Sequence of chain 1.C:
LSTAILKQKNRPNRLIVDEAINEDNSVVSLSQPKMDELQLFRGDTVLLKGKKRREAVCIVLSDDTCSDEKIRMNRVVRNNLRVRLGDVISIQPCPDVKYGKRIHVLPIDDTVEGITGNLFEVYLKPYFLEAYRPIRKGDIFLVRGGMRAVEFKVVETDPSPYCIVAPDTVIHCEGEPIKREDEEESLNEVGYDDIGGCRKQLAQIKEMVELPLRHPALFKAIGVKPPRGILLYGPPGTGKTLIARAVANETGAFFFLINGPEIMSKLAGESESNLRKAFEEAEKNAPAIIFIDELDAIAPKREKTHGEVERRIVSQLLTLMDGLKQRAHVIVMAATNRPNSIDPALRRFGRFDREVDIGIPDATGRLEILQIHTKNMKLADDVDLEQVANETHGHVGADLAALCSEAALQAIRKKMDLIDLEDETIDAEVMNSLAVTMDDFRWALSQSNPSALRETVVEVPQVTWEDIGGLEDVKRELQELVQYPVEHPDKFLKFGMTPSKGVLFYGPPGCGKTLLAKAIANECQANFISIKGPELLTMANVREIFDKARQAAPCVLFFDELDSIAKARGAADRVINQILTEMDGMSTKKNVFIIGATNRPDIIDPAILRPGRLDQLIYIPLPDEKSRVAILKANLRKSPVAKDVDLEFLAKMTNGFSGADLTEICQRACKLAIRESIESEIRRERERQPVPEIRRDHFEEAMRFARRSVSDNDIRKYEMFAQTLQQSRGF

Sequence of chain 1.D:
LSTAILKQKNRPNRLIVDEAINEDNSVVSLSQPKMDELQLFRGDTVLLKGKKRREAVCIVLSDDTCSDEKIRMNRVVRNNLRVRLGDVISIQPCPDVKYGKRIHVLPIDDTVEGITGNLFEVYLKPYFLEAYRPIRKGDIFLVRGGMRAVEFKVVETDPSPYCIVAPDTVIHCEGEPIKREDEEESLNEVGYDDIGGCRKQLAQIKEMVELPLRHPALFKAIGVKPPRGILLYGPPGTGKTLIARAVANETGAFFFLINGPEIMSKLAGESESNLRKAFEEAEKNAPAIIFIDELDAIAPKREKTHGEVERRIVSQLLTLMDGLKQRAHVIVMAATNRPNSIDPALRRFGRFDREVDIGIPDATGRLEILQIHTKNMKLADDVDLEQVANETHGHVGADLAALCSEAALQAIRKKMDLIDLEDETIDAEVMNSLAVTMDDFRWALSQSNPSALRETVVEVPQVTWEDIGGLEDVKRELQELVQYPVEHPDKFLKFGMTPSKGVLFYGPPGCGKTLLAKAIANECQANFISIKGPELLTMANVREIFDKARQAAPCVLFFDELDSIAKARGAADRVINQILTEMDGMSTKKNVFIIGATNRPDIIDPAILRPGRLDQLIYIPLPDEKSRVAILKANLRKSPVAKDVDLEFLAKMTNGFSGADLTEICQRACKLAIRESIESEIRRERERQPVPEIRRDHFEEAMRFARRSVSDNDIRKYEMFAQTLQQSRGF

This protein binds this small molecule.
Small molecule (SMILES): Nc1ncnc2c1ncn2[C@@H]1O[C@H](COP(=O)(O)OP(=O)(O)OP(O)(O)=S)[C@@H](O)[C@H]1O

Binding-site contacts:
Ligand atom O1A contacts residue THR252 of chain 1.D at 3.2 Å.
Ligand atom S1G contacts residue ASN348 of chain 1.D at 3.0 Å (h-bond).
Ligand atom O1B contacts residue THR252 of chain 1.D at 3.7 Å.
Ligand atom O2B contacts residue THR252 of chain 1.D at 2.6 Å (h-bond).
Ligand atom O2B contacts residue MG1 of chain 1.S at 2.3 Å.
Ligand atom O1A contacts residue LEU253 of chain 1.D at 3.1 Å (h-bond).
Ligand atom C2 contacts residue ASP205 of chain 1.D at 3.2 Å.
Ligand atom C6 contacts residue GLY207 of chain 1.D at 3.7 Å.
Ligand atom N6 contacts residue GLY207 of chain 1.D at 2.9 Å (h-bond).
Ligand atom PG contacts residue MG1 of chain 1.S at 3.5 Å.
Ligand atom C1' contacts residue HIS384 of chain 1.D at 3.4 Å.
Ligand atom O3G contacts residue MG1 of chain 1.S at 2.0 Å.
Ligand atom C8 contacts residue ALA409 of chain 1.D at 3.7 Å (hydrophobic).
Ligand atom N7 contacts residue GLY248 of chain 1.D at 3.5 Å (h-bond).
Ligand atom C8 contacts residue GLY408 of chain 1.D at 3.5 Å.
Ligand atom PB contacts residue MG1 of chain 1.S at 3.7 Å.
Ligand atom C8 contacts residue GLY248 of chain 1.D at 3.2 Å.
Ligand atom N6 contacts residue THR249 of chain 1.D at 3.7 Å.
Ligand atom O3B contacts residue PRO247 of chain 1.D at 3.7 Å.
Ligand atom O3G contacts residue THR252 of chain 1.D at 3.6 Å (h-bond).
Ligand atom N7 contacts residue THR249 of chain 1.D at 3.4 Å (h-bond).
Ligand atom S1G contacts residue LYS251 of chain 1.D at 3.3 Å (salt-bridge).
Ligand atom O2' contacts residue HIS384 of chain 1.D at 3.1 Å.
Ligand atom O3A contacts residue GLY248 of chain 1.D at 3.5 Å.
Ligand atom O3B contacts residue GLY248 of chain 1.D at 2.7 Å (h-bond).
Ligand atom O1B contacts residue LYS251 of chain 1.D at 2.8 Å (salt-bridge).
Ligand atom C2 contacts residue LEU253 of chain 1.D at 3.6 Å (hydrophobic).
Ligand atom O3A contacts residue GLY250 of chain 1.D at 3.2 Å (h-bond).
Ligand atom N7 contacts residue GLY408 of chain 1.D at 3.5 Å.
Ligand atom C4 contacts residue LEU253 of chain 1.D at 3.5 Å (hydrophobic).
Ligand atom N7 contacts residue GLY250 of chain 1.D at 3.4 Å.
Ligand atom N1 contacts residue GLY207 of chain 1.D at 3.0 Å (h-bond).
Ligand atom C5 contacts residue LEU253 of chain 1.D at 3.7 Å (hydrophobic).
Ligand atom O4' contacts residue ALA409 of chain 1.D at 3.5 Å.
Ligand atom N3 contacts residue HIS384 of chain 1.D at 3.4 Å (h-bond).
Ligand atom O1B contacts residue GLY250 of chain 1.D at 3.3 Å (h-bond).
Ligand atom N1 contacts residue ILE206 of chain 1.D at 3.6 Å.
Ligand atom PB contacts residue GLY248 of chain 1.D at 3.7 Å.
Ligand atom C5' contacts residue PHE360 of chain 1.C at 3.6 Å (hydrophobic).
Ligand atom N3 contacts residue LEU253 of chain 1.D at 3.5 Å.